Binding-site contacts:
Ligand atom O contacts residue LYS71 of chain 1.F at 3.3 Å (salt-bridge).
Ligand atom O contacts residue GLU75 of chain 1.F at 4.0 Å.
Ligand atom N contacts residue PHE74 of chain 1.F at 4.1 Å.
Ligand atom O contacts residue LYS71 of chain 1.F at 2.9 Å.
Ligand atom O contacts residue LYS78 of chain 1.F at 2.7 Å (salt-bridge).
Ligand atom C contacts residue LEU111 of chain 1.F at 3.8 Å (hydrophobic).
Ligand atom CD2 contacts residue PHE74 of chain 1.F at 3.5 Å (hydrophobic).
Ligand atom CB contacts residue GLN129 of chain 1.F at 3.9 Å.
Ligand atom CB contacts residue ARG67 of chain 1.F at 4.1 Å.
Ligand atom CD2 contacts residue LYS78 of chain 1.F at 4.1 Å.
Ligand atom C contacts residue GLN129 of chain 1.F at 4.1 Å.
Ligand atom CD2 contacts residue LEU111 of chain 1.F at 3.7 Å (hydrophobic).
Ligand atom O contacts residue PHE74 of chain 1.F at 3.8 Å.
Ligand atom CB contacts residue LEU130 of chain 1.F at 3.6 Å (hydrophobic).
Ligand atom O contacts residue LEU111 of chain 1.F at 3.2 Å.
Ligand atom CA contacts residue LEU111 of chain 1.F at 3.8 Å (hydrophobic).
Ligand atom CD1 contacts residue ARG67 of chain 1.F at 3.2 Å.
Ligand atom CD1 contacts residue PHE104 of chain 1.F at 4.0 Å (hydrophobic).
Ligand atom O contacts residue LYS71 of chain 1.F at 4.0 Å.
Ligand atom C contacts residue LYS71 of chain 1.F at 3.7 Å.
Ligand atom CA contacts residue LEU130 of chain 1.F at 4.2 Å (hydrophobic).
Ligand atom CD1 contacts residue ASN127 of chain 1.F at 4.1 Å.
Ligand atom CD2 contacts residue TYR68 of chain 1.F at 3.7 Å (hydrophobic).
Ligand atom O contacts residue LYS78 of chain 1.F at 3.2 Å (salt-bridge).
Ligand atom N contacts residue LYS71 of chain 1.F at 4.2 Å.
Ligand atom C contacts residue LYS78 of chain 1.F at 3.7 Å.
Ligand atom O contacts residue ARG67 of chain 1.F at 3.4 Å (salt-bridge).
Ligand atom CB contacts residue LEU111 of chain 1.F at 4.1 Å (hydrophobic).
Ligand atom CG2 contacts residue TYR68 of chain 1.F at 4.0 Å (hydrophobic).
Ligand atom C contacts residue LYS71 of chain 1.F at 4.0 Å.
Ligand atom CD2 contacts residue LYS71 of chain 1.F at 4.0 Å.
Ligand atom N contacts residue LYS78 of chain 1.F at 3.9 Å.
Ligand atom CA contacts residue LYS78 of chain 1.F at 3.4 Å.
Ligand atom CD1 contacts residue LEU130 of chain 1.F at 3.8 Å (hydrophobic).
Ligand atom O contacts residue ASN108 of chain 1.F at 3.4 Å (h-bond).
Ligand atom CD2 contacts residue ILE115 of chain 1.F at 3.8 Å (hydrophobic).
Ligand atom O contacts residue GLU146 of chain 1.F at 3.8 Å.
Ligand atom C contacts residue ARG67 of chain 1.F at 4.0 Å.
Ligand atom CA contacts residue LYS71 of chain 1.F at 3.6 Å.
Ligand atom C contacts residue LYS78 of chain 1.F at 3.6 Å.

Sequence of chain 1.F:
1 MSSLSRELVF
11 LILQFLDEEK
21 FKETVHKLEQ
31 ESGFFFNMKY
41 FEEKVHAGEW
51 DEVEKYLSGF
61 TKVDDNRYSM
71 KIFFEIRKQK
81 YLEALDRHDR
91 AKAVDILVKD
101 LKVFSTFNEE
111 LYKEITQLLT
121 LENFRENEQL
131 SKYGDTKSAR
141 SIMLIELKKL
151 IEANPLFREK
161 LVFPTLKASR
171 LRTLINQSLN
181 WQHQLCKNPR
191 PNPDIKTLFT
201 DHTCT

This protein binds this small molecule.
Small molecule (SMILES): CC(C)C[C@@H](C=O)NC(=O)[C@H](C)NC(=O)[C@H](CC(C)C)NC(=O)[C@H](C)NC(=O)[C@H](CC(C)C)NC(=O)[C@H](CCC(=O)O)NC(=O)[C@@H](NC(=O)[C@@H](N)CCC(=O)O)[C@@H](C)O